Sequence of chain 1.A:
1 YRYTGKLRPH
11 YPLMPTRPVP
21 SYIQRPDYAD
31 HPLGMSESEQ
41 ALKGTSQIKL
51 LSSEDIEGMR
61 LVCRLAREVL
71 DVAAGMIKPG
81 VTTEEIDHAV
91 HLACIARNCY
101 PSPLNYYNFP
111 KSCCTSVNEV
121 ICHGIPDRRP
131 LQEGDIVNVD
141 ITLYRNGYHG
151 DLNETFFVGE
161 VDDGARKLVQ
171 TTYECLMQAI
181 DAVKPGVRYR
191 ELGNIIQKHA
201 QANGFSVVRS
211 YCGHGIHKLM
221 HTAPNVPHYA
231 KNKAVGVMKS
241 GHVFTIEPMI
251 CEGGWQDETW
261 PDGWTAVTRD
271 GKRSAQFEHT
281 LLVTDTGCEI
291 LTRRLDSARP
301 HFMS

This small molecule binds to this protein.
Small molecule (SMILES): N[C@@H](c1ccccc1)P(=O)(O)O

Binding-site contacts:
Ligand atom C2 contacts residue HIS221 of chain 1.A at 3.8 Å.
Ligand atom P contacts residue ASP151 of chain 1.A at 3.9 Å.
Ligand atom N contacts residue CO1 of chain 1.C at 2.3 Å.
Ligand atom P contacts residue HIS221 of chain 1.A at 3.9 Å.
Ligand atom C2 contacts residue HIS123 of chain 1.A at 3.4 Å.
Ligand atom O1 contacts residue GLU278 of chain 1.A at 3.2 Å (salt-bridge).
Ligand atom O2 contacts residue HIS123 of chain 1.A at 2.6 Å (h-bond).
Ligand atom P contacts residue ASP140 of chain 1.A at 3.9 Å.
Ligand atom O1 contacts residue ASP151 of chain 1.A at 3.5 Å (salt-bridge).
Ligand atom C contacts residue CO1 of chain 1.C at 3.0 Å.
Ligand atom C contacts residue ASP140 of chain 1.A at 3.7 Å.
Ligand atom O contacts residue ASP151 of chain 1.A at 3.5 Å (salt-bridge).
Ligand atom C3 contacts residue TRP264 of chain 1.A at 4.0 Å (hydrophobic).
Ligand atom O contacts residue GLU247 of chain 1.A at 3.6 Å.
Ligand atom O1 contacts residue ASP140 of chain 1.A at 3.1 Å (salt-bridge).
Ligand atom C5 contacts residue PRO103 of chain 1.A at 3.7 Å (hydrophobic).
Ligand atom C6 contacts residue PRO103 of chain 1.A at 4.0 Å (hydrophobic).
Ligand atom C3 contacts residue HIS123 of chain 1.A at 4.0 Å.
Ligand atom O1 contacts residue GLU247 of chain 1.A at 2.5 Å (salt-bridge).
Ligand atom P contacts residue CO1 of chain 1.B at 2.9 Å.
Ligand atom N contacts residue THR142 of chain 1.A at 2.8 Å (h-bond).
Ligand atom O2 contacts residue GLU247 of chain 1.A at 3.7 Å.
Ligand atom P contacts residue HIS123 of chain 1.A at 3.9 Å.
Ligand atom C contacts residue THR142 of chain 1.A at 4.0 Å.
Ligand atom O2 contacts residue CO1 of chain 1.B at 4.1 Å.
Ligand atom O contacts residue HIS214 of chain 1.A at 3.1 Å (h-bond).
Ligand atom O contacts residue HIS221 of chain 1.A at 2.6 Å (h-bond).
Ligand atom P contacts residue CO1 of chain 1.C at 3.2 Å.
Ligand atom C4 contacts residue TYR106 of chain 1.A at 3.6 Å (hydrophobic).
Ligand atom O1 contacts residue CO1 of chain 1.B at 2.3 Å.
Ligand atom P contacts residue GLU247 of chain 1.A at 3.5 Å.
Ligand atom N contacts residue ASP140 of chain 1.A at 2.9 Å (salt-bridge).
Ligand atom O1 contacts residue CO1 of chain 1.C at 2.3 Å.
Ligand atom C contacts residue ASP151 of chain 1.A at 4.0 Å.
Ligand atom O contacts residue CO1 of chain 1.B at 2.5 Å.
Ligand atom O contacts residue CO1 of chain 1.C at 4.0 Å.
Ligand atom C6 contacts residue CYS114 of chain 1.A at 4.0 Å (hydrophobic).
Ligand atom N contacts residue ASP151 of chain 1.A at 3.0 Å (salt-bridge).
Ligand atom C3 contacts residue TYR106 of chain 1.A at 3.9 Å (hydrophobic).
Ligand atom C contacts residue CO1 of chain 1.B at 4.0 Å.